Sequence of chain 6.A:
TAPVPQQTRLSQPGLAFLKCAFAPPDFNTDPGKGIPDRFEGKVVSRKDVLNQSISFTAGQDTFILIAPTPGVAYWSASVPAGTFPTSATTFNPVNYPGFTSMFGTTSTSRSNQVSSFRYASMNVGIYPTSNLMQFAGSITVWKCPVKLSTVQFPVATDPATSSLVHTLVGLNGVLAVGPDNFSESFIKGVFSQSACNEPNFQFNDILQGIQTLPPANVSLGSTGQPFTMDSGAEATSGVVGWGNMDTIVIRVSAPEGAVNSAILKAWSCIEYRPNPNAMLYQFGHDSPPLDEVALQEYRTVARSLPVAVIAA

Binding-site contacts:
Ligand atom CD1 contacts residue THR349 of chain 6.A at 4.3 Å.
Ligand atom CG2 contacts residue PHE71 of chain 6.A at 4.0 Å (hydrophobic).

A small-molecule ligand and the protein it binds are described below.
Small molecule (SMILES): CC[C@H](C)[C@@H](C=O)NC(=O)[C@H](CO)NC(=O)[C@H](CCCCN)NC(=O)[C@@H](N)C(C)C